Binding-site contacts:
Ligand atom O1 contacts residue TYR234 of chain 1.A at 3.7 Å.
Ligand atom C14 contacts residue ASN393 of chain 1.A at 4.2 Å.
Ligand atom N3 contacts residue PHE105 of chain 1.A at 3.6 Å.
Ligand atom O3 contacts residue HIS236 of chain 1.A at 3.2 Å.
Ligand atom N2 contacts residue PHE105 of chain 1.A at 4.0 Å.
Ligand atom C4 contacts residue SER347 of chain 1.A at 3.8 Å.
Ligand atom O2 contacts residue ASN393 of chain 1.A at 3.5 Å (h-bond).
Ligand atom C6 contacts residue ASP100 of chain 1.A at 3.6 Å.
Ligand atom C11 contacts residue TYR234 of chain 1.A at 3.5 Å (hydrophobic).
Ligand atom C5 contacts residue SER347 of chain 1.A at 3.9 Å.
Ligand atom C3 contacts residue PHE107 of chain 1.A at 3.5 Å (hydrophobic).
Ligand atom C5 contacts residue PHE249 of chain 1.A at 3.6 Å (hydrophobic).
Ligand atom O1 contacts residue GLY222 of chain 1.A at 3.9 Å.
Ligand atom C2 contacts residue ASP100 of chain 1.A at 4.2 Å.
Ligand atom C3 contacts residue PHE105 of chain 1.A at 3.7 Å (hydrophobic).
Ligand atom N2 contacts residue PHE107 of chain 1.A at 3.8 Å.
Ligand atom C15 contacts residue TYR234 of chain 1.A at 3.3 Å (hydrophobic).
Ligand atom C8 contacts residue TYR234 of chain 1.A at 4.2 Å (hydrophobic).
Ligand atom C5 contacts residue LEU358 of chain 1.A at 3.7 Å (hydrophobic).
Ligand atom C16 contacts residue ASP413 of chain 1.A at 4.1 Å.
Ligand atom N3 contacts residue SER347 of chain 1.A at 2.8 Å (h-bond).
Ligand atom C15 contacts residue LEU416 of chain 1.A at 4.0 Å (hydrophobic).
Ligand atom C3 contacts residue ARG106 of chain 1.A at 3.8 Å.
Ligand atom N3 contacts residue PHE107 of chain 1.A at 3.8 Å.
Ligand atom C16 contacts residue GLY414 of chain 1.A at 3.8 Å.
Ligand atom C3 contacts residue VAL98 of chain 1.A at 3.1 Å (hydrophobic).
Ligand atom C10 contacts residue GLY414 of chain 1.A at 4.1 Å.
Ligand atom C14 contacts residue PHE107 of chain 1.A at 3.7 Å (hydrophobic).
Ligand atom C14 contacts residue TYR234 of chain 1.A at 4.0 Å (hydrophobic).
Ligand atom O2 contacts residue HIS236 of chain 1.A at 3.3 Å.
Ligand atom C6 contacts residue GLU99 of chain 1.A at 4.0 Å.
Ligand atom S contacts residue HIS236 of chain 1.A at 3.9 Å.
Ligand atom C13 contacts residue TYR234 of chain 1.A at 3.8 Å (hydrophobic).
Ligand atom C12 contacts residue PHE107 of chain 1.A at 4.0 Å (hydrophobic).
Ligand atom C9 contacts residue TYR234 of chain 1.A at 3.8 Å (hydrophobic).
Ligand atom C3 contacts residue SER347 of chain 1.A at 3.8 Å.
Ligand atom C12 contacts residue TYR234 of chain 1.A at 3.3 Å (hydrophobic).
Ligand atom N2 contacts residue SER347 of chain 1.A at 3.8 Å.
Ligand atom C14 contacts residue TYR362 of chain 1.A at 3.5 Å (hydrophobic).
Ligand atom C4 contacts residue PHE105 of chain 1.A at 4.0 Å (hydrophobic).

Sequence of chain 1.A:
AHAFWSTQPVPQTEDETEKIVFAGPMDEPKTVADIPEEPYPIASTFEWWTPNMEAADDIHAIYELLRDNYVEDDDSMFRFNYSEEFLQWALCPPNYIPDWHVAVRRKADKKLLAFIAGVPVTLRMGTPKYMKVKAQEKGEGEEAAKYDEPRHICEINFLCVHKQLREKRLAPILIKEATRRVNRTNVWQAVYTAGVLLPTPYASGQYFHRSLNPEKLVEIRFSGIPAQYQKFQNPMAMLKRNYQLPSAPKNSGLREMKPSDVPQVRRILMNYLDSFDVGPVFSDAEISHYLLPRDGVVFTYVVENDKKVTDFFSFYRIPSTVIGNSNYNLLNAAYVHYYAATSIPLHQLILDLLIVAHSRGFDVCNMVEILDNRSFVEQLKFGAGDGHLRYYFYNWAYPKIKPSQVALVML

A small-molecule ligand and the protein it binds are described below.
Small molecule (SMILES): COc1cc(C)c(S(=O)(=O)Nc2c(C)nn(C)c2C)c(C)c1C